Binding-site contacts:
Ligand atom C27 contacts residue THR180 of chain 1.B at 4.4 Å.
Ligand atom C18 contacts residue TRP23 of chain 1.A at 3.6 Å (hydrophobic).
Ligand atom C20 contacts residue TRP176 of chain 1.B at 4.1 Å (hydrophobic).
Ligand atom C7 contacts residue HIS172 of chain 1.B at 3.5 Å.
Ligand atom C15 contacts residue PGW1 of chain 1.J at 4.4 Å.
Ligand atom C24 contacts residue PGW1 of chain 1.J at 3.7 Å.
Ligand atom C14 contacts residue HIS172 of chain 1.B at 4.2 Å.
Ligand atom C6 contacts residue HIS172 of chain 1.B at 4.3 Å.
Ligand atom C15 contacts residue TRP176 of chain 1.B at 3.7 Å (hydrophobic).
Ligand atom C6 contacts residue PGW1 of chain 1.J at 4.0 Å.
Ligand atom C15 contacts residue HIS172 of chain 1.B at 3.9 Å.
Ligand atom C21 contacts residue PGW1 of chain 1.K at 3.7 Å.
Ligand atom C17 contacts residue TRP176 of chain 1.B at 3.5 Å (hydrophobic).
Ligand atom C12 contacts residue TRP23 of chain 1.A at 3.6 Å (hydrophobic).
Ligand atom C16 contacts residue TRP176 of chain 1.B at 3.5 Å (hydrophobic).
Ligand atom C27 contacts residue TRP176 of chain 1.B at 3.7 Å (hydrophobic).
Ligand atom C7 contacts residue PGW1 of chain 1.J at 4.1 Å.
Ligand atom C8 contacts residue HIS172 of chain 1.B at 4.5 Å.
Ligand atom C26 contacts residue PGW1 of chain 1.J at 3.7 Å.
Ligand atom C25 contacts residue PGW1 of chain 1.J at 4.2 Å.
Ligand atom C25 contacts residue MET30 of chain 1.A at 3.6 Å (hydrophobic).
Ligand atom C11 contacts residue TRP23 of chain 1.A at 3.6 Å (hydrophobic).
Ligand atom C22 contacts residue TRP176 of chain 1.B at 3.6 Å (hydrophobic).
Ligand atom C21 contacts residue ALA27 of chain 1.A at 4.0 Å (hydrophobic).
Ligand atom C19 contacts residue TRP23 of chain 1.A at 3.5 Å (hydrophobic).
Ligand atom C27 contacts residue MET30 of chain 1.A at 3.7 Å (hydrophobic).
Ligand atom C13 contacts residue TRP23 of chain 1.A at 4.5 Å (hydrophobic).
Ligand atom C21 contacts residue TRP176 of chain 1.B at 4.1 Å (hydrophobic).
Ligand atom C26 contacts residue MET30 of chain 1.A at 3.7 Å (hydrophobic).

Sequence of chain 1.B:
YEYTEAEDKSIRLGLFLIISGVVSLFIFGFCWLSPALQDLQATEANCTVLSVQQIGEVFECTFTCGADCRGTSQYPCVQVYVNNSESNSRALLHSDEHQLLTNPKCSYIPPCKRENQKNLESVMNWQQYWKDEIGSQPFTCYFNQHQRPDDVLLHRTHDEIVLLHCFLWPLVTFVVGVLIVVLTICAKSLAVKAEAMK

A protein and the small-molecule ligand that binds it are described below.
Small molecule (SMILES): CC(C)CCC[C@@H](C)[C@H]1CC[C@H]2[C@@H]3CC=C4C[C@@H](O)CC[C@]4(C)[C@H]3CC[C@]12C

Sequence of chain 1.A:
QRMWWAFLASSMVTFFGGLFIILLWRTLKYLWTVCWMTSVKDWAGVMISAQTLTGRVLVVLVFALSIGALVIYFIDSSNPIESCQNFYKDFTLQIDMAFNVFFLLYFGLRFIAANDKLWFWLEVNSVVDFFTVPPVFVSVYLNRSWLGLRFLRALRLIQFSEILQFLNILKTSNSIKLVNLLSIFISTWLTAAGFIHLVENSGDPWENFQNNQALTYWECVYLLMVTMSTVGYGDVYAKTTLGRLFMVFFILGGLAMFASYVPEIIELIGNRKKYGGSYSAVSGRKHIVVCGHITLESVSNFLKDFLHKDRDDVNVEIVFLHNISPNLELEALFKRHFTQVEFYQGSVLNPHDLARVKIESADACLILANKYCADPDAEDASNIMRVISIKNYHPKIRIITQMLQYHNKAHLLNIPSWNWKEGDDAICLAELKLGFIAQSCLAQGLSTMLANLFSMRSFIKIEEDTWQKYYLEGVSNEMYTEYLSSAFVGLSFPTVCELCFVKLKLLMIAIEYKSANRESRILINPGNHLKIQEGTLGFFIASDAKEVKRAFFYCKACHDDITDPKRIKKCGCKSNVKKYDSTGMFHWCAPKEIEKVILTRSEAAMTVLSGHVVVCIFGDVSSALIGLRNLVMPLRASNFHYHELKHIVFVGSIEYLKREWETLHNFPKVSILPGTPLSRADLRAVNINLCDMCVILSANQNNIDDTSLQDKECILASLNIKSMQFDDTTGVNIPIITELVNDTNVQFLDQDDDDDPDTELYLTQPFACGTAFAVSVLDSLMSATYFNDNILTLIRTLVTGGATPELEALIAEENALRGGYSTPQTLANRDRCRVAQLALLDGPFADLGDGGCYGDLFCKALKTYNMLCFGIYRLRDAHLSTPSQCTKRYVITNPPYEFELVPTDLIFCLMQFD